The protein below binds the small molecule below.
Small molecule (SMILES): CC(=O)N[C@@H]1[C@@H](O)[C@H](O)[C@@H](CO)O[C@H]1O

Binding-site contacts:
Ligand atom C8 contacts residue THR254 of chain 1.B at 4.5 Å.
Ligand atom C2 contacts residue ASN255 of chain 1.B at 2.5 Å.
Ligand atom C3 contacts residue ASN255 of chain 1.B at 3.8 Å.
Ligand atom C4 contacts residue ASN255 of chain 1.B at 4.2 Å.
Ligand atom O5 contacts residue ASN255 of chain 1.B at 2.4 Å (h-bond).
Ligand atom C7 contacts residue ASN255 of chain 1.B at 3.1 Å.
Ligand atom C5 contacts residue ASN255 of chain 1.B at 3.7 Å.
Ligand atom N2 contacts residue ASN255 of chain 1.B at 2.9 Å (h-bond).
Ligand atom C5 contacts residue TRP161 of chain 1.B at 3.6 Å (hydrophobic).
Ligand atom O5 contacts residue TRP161 of chain 1.B at 3.9 Å.
Ligand atom C6 contacts residue TRP161 of chain 1.B at 3.9 Å (hydrophobic).
Ligand atom C8 contacts residue VAL253 of chain 1.B at 4.2 Å (hydrophobic).
Ligand atom C1 contacts residue ASN255 of chain 1.B at 1.5 Å.
Ligand atom C1 contacts residue TRP161 of chain 1.B at 3.9 Å (hydrophobic).
Ligand atom C8 contacts residue ASN255 of chain 1.B at 3.4 Å.
Ligand atom O7 contacts residue ASN255 of chain 1.B at 3.5 Å (h-bond).

Sequence of chain 1.B:
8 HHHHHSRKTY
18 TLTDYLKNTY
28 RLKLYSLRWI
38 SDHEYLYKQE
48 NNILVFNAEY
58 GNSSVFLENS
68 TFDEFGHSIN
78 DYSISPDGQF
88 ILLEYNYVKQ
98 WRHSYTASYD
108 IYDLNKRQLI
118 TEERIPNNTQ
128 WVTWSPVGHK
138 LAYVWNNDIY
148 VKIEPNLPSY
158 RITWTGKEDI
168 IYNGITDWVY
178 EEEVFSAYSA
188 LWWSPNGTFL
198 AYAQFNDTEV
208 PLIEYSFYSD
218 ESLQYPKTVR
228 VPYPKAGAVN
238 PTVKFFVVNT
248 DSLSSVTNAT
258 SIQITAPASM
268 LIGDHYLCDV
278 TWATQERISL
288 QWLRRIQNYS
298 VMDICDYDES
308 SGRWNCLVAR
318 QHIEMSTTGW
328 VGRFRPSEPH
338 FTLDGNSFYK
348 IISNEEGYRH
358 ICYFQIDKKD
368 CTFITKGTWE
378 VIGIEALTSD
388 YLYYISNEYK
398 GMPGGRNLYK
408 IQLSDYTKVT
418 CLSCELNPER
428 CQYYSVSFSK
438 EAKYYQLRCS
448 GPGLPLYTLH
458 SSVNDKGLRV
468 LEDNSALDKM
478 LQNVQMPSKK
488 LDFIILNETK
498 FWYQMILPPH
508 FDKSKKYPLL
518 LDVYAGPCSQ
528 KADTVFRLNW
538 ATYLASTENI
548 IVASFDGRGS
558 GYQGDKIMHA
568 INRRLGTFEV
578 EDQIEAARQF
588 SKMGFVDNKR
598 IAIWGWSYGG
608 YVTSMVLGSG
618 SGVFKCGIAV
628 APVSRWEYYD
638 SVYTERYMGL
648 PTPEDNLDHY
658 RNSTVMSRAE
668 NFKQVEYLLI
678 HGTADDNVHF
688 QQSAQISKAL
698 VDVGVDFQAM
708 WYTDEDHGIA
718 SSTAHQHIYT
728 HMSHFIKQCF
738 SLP